Sequence of chain 1.A:
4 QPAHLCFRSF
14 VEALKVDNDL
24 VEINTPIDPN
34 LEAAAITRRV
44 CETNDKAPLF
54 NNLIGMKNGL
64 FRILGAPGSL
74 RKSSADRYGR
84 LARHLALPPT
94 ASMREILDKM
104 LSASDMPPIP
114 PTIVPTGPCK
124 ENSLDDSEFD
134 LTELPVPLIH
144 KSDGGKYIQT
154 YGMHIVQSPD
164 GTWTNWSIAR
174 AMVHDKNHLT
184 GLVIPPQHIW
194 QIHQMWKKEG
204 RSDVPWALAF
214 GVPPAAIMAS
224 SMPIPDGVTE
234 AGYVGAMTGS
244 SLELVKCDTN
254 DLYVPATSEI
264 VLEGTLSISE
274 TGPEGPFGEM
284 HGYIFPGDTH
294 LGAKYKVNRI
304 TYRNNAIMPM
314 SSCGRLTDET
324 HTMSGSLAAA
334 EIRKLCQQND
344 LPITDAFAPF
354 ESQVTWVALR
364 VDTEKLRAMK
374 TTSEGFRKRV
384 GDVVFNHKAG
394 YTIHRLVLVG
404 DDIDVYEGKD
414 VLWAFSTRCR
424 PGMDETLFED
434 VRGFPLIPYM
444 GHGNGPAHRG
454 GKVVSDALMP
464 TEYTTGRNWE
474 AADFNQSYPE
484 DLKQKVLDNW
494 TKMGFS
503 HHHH

Binding-site contacts:
Ligand atom C02 contacts residue PHE437 of chain 1.A at 3.6 Å (hydrophobic).
Ligand atom C09 contacts residue MET283 of chain 1.A at 4.0 Å (hydrophobic).
Ligand atom O10 contacts residue GLU282 of chain 1.A at 3.4 Å.
Ligand atom S12 contacts residue MET283 of chain 1.A at 3.2 Å (h-bond).
Ligand atom C02 contacts residue GLN190 of chain 1.A at 3.7 Å.
Ligand atom C03 contacts residue PHE437 of chain 1.A at 3.5 Å (hydrophobic).
Ligand atom C09 contacts residue ARG173 of chain 1.A at 3.9 Å.
Ligand atom C04 contacts residue BYN1 of chain 1.E at 3.5 Å.
Ligand atom C05 contacts residue LEU439 of chain 1.A at 3.5 Å (hydrophobic).
Ligand atom C03 contacts residue MET283 of chain 1.A at 3.9 Å (hydrophobic).
Ligand atom C05 contacts residue BYN1 of chain 1.E at 3.4 Å.
Ligand atom O11 contacts residue BYN1 of chain 1.E at 2.4 Å (h-bond).
Ligand atom C08 contacts residue LEU439 of chain 1.A at 3.1 Å (hydrophobic).
Ligand atom C04 contacts residue MET283 of chain 1.A at 3.9 Å (hydrophobic).
Ligand atom C01 contacts residue TYR394 of chain 1.A at 4.0 Å (hydrophobic).
Ligand atom C05 contacts residue PHE437 of chain 1.A at 4.0 Å (hydrophobic).
Ligand atom C01 contacts residue PHE437 of chain 1.A at 3.6 Å (hydrophobic).
Ligand atom C08 contacts residue BYN1 of chain 1.E at 2.3 Å.
Ligand atom C06 contacts residue LEU439 of chain 1.A at 4.2 Å (hydrophobic).
Ligand atom O11 contacts residue ARG173 of chain 1.A at 2.9 Å (salt-bridge).
Ligand atom C09 contacts residue BYN1 of chain 1.E at 2.3 Å.
Ligand atom C01 contacts residue BYN1 of chain 1.E at 3.1 Å.
Ligand atom C07 contacts residue LEU439 of chain 1.A at 2.8 Å (hydrophobic).
Ligand atom C09 contacts residue LEU439 of chain 1.A at 3.6 Å (hydrophobic).
Ligand atom C06 contacts residue PHE437 of chain 1.A at 3.8 Å (hydrophobic).
Ligand atom C02 contacts residue THR395 of chain 1.A at 3.9 Å.
Ligand atom O10 contacts residue BYN1 of chain 1.E at 3.3 Å (h-bond).
Ligand atom C07 contacts residue LEU185 of chain 1.A at 3.9 Å (hydrophobic).
Ligand atom C09 contacts residue GLU282 of chain 1.A at 3.7 Å.
Ligand atom C07 contacts residue BYN1 of chain 1.E at 2.7 Å.
Ligand atom S12 contacts residue BYN1 of chain 1.E at 3.2 Å (h-bond).
Ligand atom C06 contacts residue BYN1 of chain 1.E at 3.1 Å.
Ligand atom C02 contacts residue BYN1 of chain 1.E at 3.4 Å.
Ligand atom O11 contacts residue PHE280 of chain 1.A at 3.5 Å.
Ligand atom O11 contacts residue GLU282 of chain 1.A at 3.4 Å.
Ligand atom C03 contacts residue BYN1 of chain 1.E at 3.6 Å.
Ligand atom O10 contacts residue MET283 of chain 1.A at 2.8 Å (h-bond).
Ligand atom C04 contacts residue PHE437 of chain 1.A at 3.8 Å (hydrophobic).
Ligand atom C01 contacts residue GLN190 of chain 1.A at 3.5 Å.
Ligand atom O11 contacts residue LEU439 of chain 1.A at 3.9 Å.

The protein below binds the small molecule below.
Small molecule (SMILES): O=C(O)c1cc2ccccc2s1